Binding-site contacts:
Ligand atom C10 contacts residue VAL82 of chain 1.A at 3.9 Å (hydrophobic).
Ligand atom C18 contacts residue ILE105 of chain 1.A at 4.1 Å (hydrophobic).
Ligand atom C18 contacts residue CLR1 of chain 1.D at 3.8 Å.
Ligand atom C1 contacts residue ALA42 of chain 1.A at 3.7 Å (hydrophobic).
Ligand atom C23 contacts residue PHE95 of chain 1.A at 3.6 Å (hydrophobic).
Ligand atom C25 contacts residue PHE95 of chain 1.A at 4.0 Å (hydrophobic).
Ligand atom C4 contacts residue ILE46 of chain 1.A at 4.0 Å (hydrophobic).
Ligand atom C5 contacts residue VAL82 of chain 1.A at 4.1 Å (hydrophobic).
Ligand atom C15 contacts residue CLR1 of chain 1.D at 3.8 Å.
Ligand atom C20 contacts residue THR90 of chain 1.A at 4.0 Å.
Ligand atom C9 contacts residue VAL82 of chain 1.A at 3.5 Å (hydrophobic).
Ligand atom C26 contacts residue CYS96 of chain 1.A at 3.4 Å (hydrophobic).
Ligand atom C19 contacts residue THR90 of chain 1.A at 3.9 Å.
Ligand atom C6 contacts residue VAL82 of chain 1.A at 4.2 Å (hydrophobic).
Ligand atom C1 contacts residue LEU39 of chain 1.A at 4.1 Å (hydrophobic).
Ligand atom O1 contacts residue CLR1 of chain 1.D at 3.4 Å.
Ligand atom C8 contacts residue VAL82 of chain 1.A at 4.1 Å (hydrophobic).
Ligand atom C3 contacts residue ALA42 of chain 1.A at 4.1 Å (hydrophobic).
Ligand atom C3 contacts residue VAL43 of chain 1.A at 3.8 Å (hydrophobic).
Ligand atom C13 contacts residue LEU83 of chain 1.A at 4.0 Å (hydrophobic).
Ligand atom O5 contacts residue GLN188 of chain 1.A at 3.4 Å (h-bond).
Ligand atom C13 contacts residue CLR1 of chain 1.D at 3.7 Å.
Ligand atom O5 contacts residue CYS96 of chain 1.A at 3.4 Å (h-bond).
Ligand atom C25 contacts residue CYS96 of chain 1.A at 3.0 Å (hydrophobic).
Ligand atom C1 contacts residue GLY81 of chain 1.A at 3.5 Å.
Ligand atom C16 contacts residue THR90 of chain 1.A at 4.1 Å.
Ligand atom C22 contacts residue PHE95 of chain 1.A at 3.9 Å (hydrophobic).
Ligand atom C26 contacts residue GLN188 of chain 1.A at 4.2 Å.
Ligand atom C23 contacts residue MYS1 of chain 1.J at 4.1 Å.
Ligand atom C8 contacts residue MYS1 of chain 1.J at 3.9 Å.
Ligand atom C21 contacts residue PHE95 of chain 1.A at 4.0 Å (hydrophobic).
Ligand atom C17 contacts residue THR90 of chain 1.A at 4.2 Å.
Ligand atom C21 contacts residue MYS1 of chain 1.J at 4.2 Å.
Ligand atom O4 contacts residue CYS96 of chain 1.A at 3.2 Å (h-bond).
Ligand atom C14 contacts residue PRO86 of chain 1.A at 4.2 Å (hydrophobic).
Ligand atom O2 contacts residue MYS1 of chain 1.J at 3.7 Å.
Ligand atom O4 contacts residue PHE95 of chain 1.A at 4.0 Å.
Ligand atom C18 contacts residue THR90 of chain 1.A at 4.0 Å.
Ligand atom C11 contacts residue PRO86 of chain 1.A at 4.0 Å (hydrophobic).
Ligand atom O1 contacts residue PHE95 of chain 1.A at 3.8 Å.

A small-molecule ligand and the protein it binds are described below.
Small molecule (SMILES): CC(C)CCC[C@@H](C)CCC[C@@H](C)CCC[C@@H](C)CCCC(=O)OC[C@@H](O)[C@@H](O)CO

Sequence of chain 1.A:
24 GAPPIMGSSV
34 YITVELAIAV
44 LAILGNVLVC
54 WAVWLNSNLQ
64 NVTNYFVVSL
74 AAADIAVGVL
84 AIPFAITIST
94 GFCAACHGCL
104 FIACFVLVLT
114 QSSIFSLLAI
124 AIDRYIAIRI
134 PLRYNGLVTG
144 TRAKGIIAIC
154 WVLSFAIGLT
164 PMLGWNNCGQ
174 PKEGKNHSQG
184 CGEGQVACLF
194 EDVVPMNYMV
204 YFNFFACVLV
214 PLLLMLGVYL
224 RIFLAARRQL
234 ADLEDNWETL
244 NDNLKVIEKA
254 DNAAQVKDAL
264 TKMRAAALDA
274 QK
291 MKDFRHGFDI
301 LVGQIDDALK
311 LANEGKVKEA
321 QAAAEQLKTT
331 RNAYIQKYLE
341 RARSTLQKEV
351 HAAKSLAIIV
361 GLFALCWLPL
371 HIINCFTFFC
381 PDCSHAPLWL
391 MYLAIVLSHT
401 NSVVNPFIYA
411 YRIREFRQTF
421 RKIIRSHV